Sequence of chain 1.R:
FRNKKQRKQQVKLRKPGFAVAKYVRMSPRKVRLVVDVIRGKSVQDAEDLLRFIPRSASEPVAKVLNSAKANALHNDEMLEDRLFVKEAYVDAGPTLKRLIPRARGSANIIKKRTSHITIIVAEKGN

Binding-site contacts:
Ligand atom O57 contacts residue ARG111 of chain 1.R at 2.5 Å (salt-bridge).
Ligand atom C58 contacts residue ARG111 of chain 1.R at 3.9 Å.
Ligand atom C57 contacts residue ARG111 of chain 1.R at 3.7 Å.
Ligand atom C24 contacts residue LC21 of chain 1.EA at 3.8 Å.
Ligand atom C25 contacts residue LC21 of chain 1.EA at 4.1 Å.
Ligand atom C17 contacts residue LC21 of chain 1.EA at 4.4 Å.
Ligand atom C53 contacts residue LC21 of chain 1.EA at 3.6 Å.
Ligand atom C56 contacts residue ARG111 of chain 1.R at 4.4 Å.
Ligand atom O17 contacts residue LC21 of chain 1.EA at 3.5 Å.

This small molecule binds to this protein.
Small molecule (SMILES): CO[C@H]1C[C@@H](C)O[C@@H](O[C@@H]2[C@@H](C)[C@H](O[C@H]3C[C@@](C)(OC)[C@H](OC(C)=O)[C@H](C)O3)[C@@H](C)C(=O)O[C@H]([C@H](C)[C@@H](C)O)[C@H](C)[C@H](OC(C)=O)[C@@H](C)C(=O)[C@@](C)(O)C[C@@H]2C)[C@@H]1C